Sequence of chain 1.C:
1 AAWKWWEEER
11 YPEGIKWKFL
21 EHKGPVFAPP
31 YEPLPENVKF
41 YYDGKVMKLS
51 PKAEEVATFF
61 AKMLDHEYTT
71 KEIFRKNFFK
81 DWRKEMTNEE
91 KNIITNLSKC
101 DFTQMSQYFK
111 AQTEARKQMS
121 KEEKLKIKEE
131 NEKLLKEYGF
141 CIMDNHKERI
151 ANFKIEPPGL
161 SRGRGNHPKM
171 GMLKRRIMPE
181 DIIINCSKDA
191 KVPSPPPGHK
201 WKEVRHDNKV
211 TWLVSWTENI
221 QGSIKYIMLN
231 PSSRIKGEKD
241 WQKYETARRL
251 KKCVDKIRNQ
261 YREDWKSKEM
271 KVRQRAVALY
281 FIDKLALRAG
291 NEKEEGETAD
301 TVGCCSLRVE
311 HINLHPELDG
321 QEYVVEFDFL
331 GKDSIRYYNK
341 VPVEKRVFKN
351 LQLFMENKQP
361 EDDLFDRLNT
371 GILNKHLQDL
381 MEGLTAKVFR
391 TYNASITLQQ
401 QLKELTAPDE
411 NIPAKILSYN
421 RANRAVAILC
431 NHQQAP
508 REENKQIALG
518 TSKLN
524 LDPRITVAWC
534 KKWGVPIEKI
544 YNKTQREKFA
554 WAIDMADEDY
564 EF

Binding-site contacts:
Ligand atom N28 contacts residue TTC1 of chain 1.E at 0.2 Å (h-bond).
Ligand atom C21 contacts residue TTC1 of chain 1.E at 0.3 Å.
Ligand atom C31 contacts residue TTC1 of chain 1.E at 0.3 Å.
Ligand atom O23 contacts residue TTC1 of chain 1.E at 1.0 Å (h-bond).
Ligand atom C7 contacts residue TTC1 of chain 1.E at 0.2 Å.
Ligand atom O23 contacts residue ASP333 of chain 1.C at 3.6 Å (salt-bridge).
Ligand atom C4 contacts residue TTC1 of chain 1.E at 0.1 Å.
Ligand atom C27 contacts residue TTC1 of chain 1.E at 0.1 Å.
Ligand atom C6 contacts residue TTC1 of chain 1.E at 0.1 Å.
Ligand atom C1 contacts residue TTC1 of chain 1.E at 0.1 Å.
Ligand atom O24 contacts residue TTC1 of chain 1.E at 0.5 Å (h-bond).
Ligand atom C8 contacts residue TTC1 of chain 1.E at 0.2 Å.
Ligand atom C20 contacts residue TTC1 of chain 1.E at 0.3 Å.
Ligand atom O24 contacts residue ARG164 of chain 1.C at 3.6 Å (salt-bridge).
Ligand atom O24 contacts residue ASP333 of chain 1.C at 3.1 Å (salt-bridge).
Ligand atom O19 contacts residue ASN522 of chain 1.C at 3.1 Å (h-bond).
Ligand atom C16 contacts residue TTC1 of chain 1.E at 0.3 Å.
Ligand atom O22 contacts residue TTC1 of chain 1.E at 1.4 Å.
Ligand atom C29 contacts residue TTC1 of chain 1.E at 0.5 Å.
Ligand atom O22 contacts residue THR518 of chain 1.C at 3.4 Å (h-bond).
Ligand atom C13 contacts residue TTC1 of chain 1.E at 0.2 Å.
Ligand atom O18 contacts residue TTC1 of chain 1.E at 0.6 Å (h-bond).
Ligand atom C25 contacts residue TTC1 of chain 1.E at 0.4 Å.
Ligand atom C15 contacts residue TTC1 of chain 1.E at 0.4 Å.
Ligand atom O26 contacts residue GLU156 of chain 1.C at 3.2 Å (salt-bridge).
Ligand atom C2 contacts residue TTC1 of chain 1.E at 0.1 Å.
Ligand atom O26 contacts residue TTC1 of chain 1.E at 0.1 Å (h-bond).
Ligand atom C17 contacts residue TTC1 of chain 1.E at 0.3 Å.
Ligand atom C3 contacts residue TTC1 of chain 1.E at 0.1 Å.
Ligand atom O19 contacts residue TTC1 of chain 1.E at 1.5 Å.
Ligand atom C20 contacts residue ASP333 of chain 1.C at 3.5 Å.
Ligand atom C11 contacts residue TTC1 of chain 1.E at 0.3 Å.
Ligand atom C9 contacts residue TTC1 of chain 1.E at 0.2 Å.
Ligand atom C19 contacts residue TTC1 of chain 1.E at 0.6 Å.
Ligand atom C30 contacts residue TTC1 of chain 1.E at 0.5 Å.
Ligand atom N12 contacts residue TTC1 of chain 1.E at 0.3 Å (h-bond).
Ligand atom O23 contacts residue LYS332 of chain 1.C at 2.7 Å (salt-bridge).
Ligand atom N10 contacts residue TTC1 of chain 1.E at 0.1 Å (h-bond).
Ligand atom C5 contacts residue TTC1 of chain 1.E at 0.1 Å.
Ligand atom C14 contacts residue TTC1 of chain 1.E at 0.4 Å.

A small-molecule ligand and the protein it binds are described below.
Small molecule (SMILES): CC[C@@](O)(C(=O)O)c1cc2n(c(=O)c1CO)Cc1cc3c(CN(C)C)c(O)ccc3nc1-2